Binding-site contacts:
Ligand atom C5 contacts residue ASN1266 of chain 1.C at 3.7 Å.
Ligand atom C4 contacts residue ASN1266 of chain 1.C at 4.3 Å.
Ligand atom C8 contacts residue ASN1266 of chain 1.C at 3.6 Å.
Ligand atom C2 contacts residue ASN1266 of chain 1.C at 2.5 Å.
Ligand atom O3 contacts residue ASN1266 of chain 1.C at 3.5 Å.
Ligand atom C3 contacts residue ASN1266 of chain 1.C at 3.7 Å.
Ligand atom C1 contacts residue ASN1266 of chain 1.C at 1.4 Å.
Ligand atom C7 contacts residue ASN1266 of chain 1.C at 3.8 Å.
Ligand atom N2 contacts residue ASN1266 of chain 1.C at 3.3 Å (h-bond).
Ligand atom O5 contacts residue ASN1266 of chain 1.C at 2.4 Å (h-bond).

Sequence of chain 1.C:
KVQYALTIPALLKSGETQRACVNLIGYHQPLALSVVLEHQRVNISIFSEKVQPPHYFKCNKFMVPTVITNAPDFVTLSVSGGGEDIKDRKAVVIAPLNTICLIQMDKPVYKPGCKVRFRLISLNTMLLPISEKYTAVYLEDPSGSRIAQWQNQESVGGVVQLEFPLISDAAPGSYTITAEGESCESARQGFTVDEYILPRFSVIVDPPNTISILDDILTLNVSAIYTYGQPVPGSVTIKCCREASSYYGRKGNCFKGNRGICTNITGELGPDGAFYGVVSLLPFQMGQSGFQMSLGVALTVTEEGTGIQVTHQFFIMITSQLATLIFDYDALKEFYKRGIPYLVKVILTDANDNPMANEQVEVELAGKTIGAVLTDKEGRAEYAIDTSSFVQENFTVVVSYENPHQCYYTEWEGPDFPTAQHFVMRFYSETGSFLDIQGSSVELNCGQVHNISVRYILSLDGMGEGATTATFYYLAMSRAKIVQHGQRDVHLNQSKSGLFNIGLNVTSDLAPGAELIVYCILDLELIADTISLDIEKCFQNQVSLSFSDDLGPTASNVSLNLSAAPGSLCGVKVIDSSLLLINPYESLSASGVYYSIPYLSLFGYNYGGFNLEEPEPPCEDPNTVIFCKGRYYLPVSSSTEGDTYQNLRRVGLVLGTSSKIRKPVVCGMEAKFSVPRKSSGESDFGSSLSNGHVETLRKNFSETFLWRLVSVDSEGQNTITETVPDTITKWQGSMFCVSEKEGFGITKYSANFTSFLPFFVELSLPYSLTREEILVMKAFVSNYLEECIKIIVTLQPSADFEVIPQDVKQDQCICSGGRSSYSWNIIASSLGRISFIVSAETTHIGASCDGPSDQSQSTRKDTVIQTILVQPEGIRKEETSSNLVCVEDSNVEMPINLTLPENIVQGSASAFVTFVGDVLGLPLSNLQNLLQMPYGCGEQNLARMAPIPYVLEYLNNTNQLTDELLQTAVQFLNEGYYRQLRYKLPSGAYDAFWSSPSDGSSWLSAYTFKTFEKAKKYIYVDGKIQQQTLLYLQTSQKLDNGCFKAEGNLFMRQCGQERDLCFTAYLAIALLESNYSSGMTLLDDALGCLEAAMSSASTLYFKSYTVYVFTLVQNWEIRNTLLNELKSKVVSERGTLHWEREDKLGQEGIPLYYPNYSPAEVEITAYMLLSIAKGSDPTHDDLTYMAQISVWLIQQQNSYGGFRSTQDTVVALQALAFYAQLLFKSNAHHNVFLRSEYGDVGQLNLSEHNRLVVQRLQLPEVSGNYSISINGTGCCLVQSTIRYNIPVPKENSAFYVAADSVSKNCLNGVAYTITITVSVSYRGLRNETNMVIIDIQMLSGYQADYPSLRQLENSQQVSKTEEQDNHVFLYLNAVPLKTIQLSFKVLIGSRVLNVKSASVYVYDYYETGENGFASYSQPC

The small molecule below binds the protein below.
Small molecule (SMILES): CC(=O)N[C@@H]1[C@@H](O)[C@H](O)[C@@H](CO)O[C@H]1O